Sequence of chain 59.F:
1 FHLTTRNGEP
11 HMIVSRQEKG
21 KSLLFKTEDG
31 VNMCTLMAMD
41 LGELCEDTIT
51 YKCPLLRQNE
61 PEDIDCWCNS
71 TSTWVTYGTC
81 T

The protein below binds the small molecule below.
Small molecule (SMILES): OC[C@H]1O[C@@H](O)[C@@H](O)[C@@H](O)[C@@H]1O

Binding-site contacts:
Ligand atom O3 contacts residue BMA1 of chain 59.BA at 1.1 Å.
Ligand atom O2 contacts residue HIS2 of chain 59.F at 3.4 Å (h-bond).
Ligand atom O2 contacts residue NAG1 of chain 59.Z at 3.4 Å (h-bond).
Ligand atom C4 contacts residue BMA1 of chain 59.BA at 3.6 Å.
Ligand atom O5 contacts residue NAG1 of chain 59.Z at 2.5 Å (h-bond).
Ligand atom C3 contacts residue NAG1 of chain 59.Z at 4.1 Å.
Ligand atom C2 contacts residue BMA1 of chain 59.BA at 3.2 Å.
Ligand atom C2 contacts residue HIS2 of chain 59.F at 4.5 Å.
Ligand atom C2 contacts residue NAG1 of chain 59.Z at 2.9 Å.
Ligand atom O6 contacts residue NAG1 of chain 59.Z at 4.5 Å.
Ligand atom O2 contacts residue BMA1 of chain 59.BA at 3.0 Å (h-bond).
Ligand atom C1 contacts residue NAG1 of chain 59.Z at 1.7 Å.
Ligand atom O4 contacts residue BMA1 of chain 59.BA at 4.0 Å.
Ligand atom C3 contacts residue BMA1 of chain 59.BA at 2.5 Å.
Ligand atom C5 contacts residue NAG1 of chain 59.Z at 3.8 Å.